This small molecule binds to this protein.
Small molecule (SMILES): CC(=O)N[C@@H]1[C@@H](O)[C@H](O)[C@@H](CO)O[C@H]1O

Binding-site contacts:
Ligand atom C1 contacts residue THR122 of chain 3.E at 4.1 Å.
Ligand atom O5 contacts residue THR122 of chain 3.E at 3.6 Å (h-bond).
Ligand atom O7 contacts residue ASN120 of chain 3.E at 3.6 Å.
Ligand atom C1 contacts residue ASN120 of chain 3.E at 1.4 Å.
Ligand atom C6 contacts residue THR122 of chain 3.E at 3.2 Å.
Ligand atom O6 contacts residue THR122 of chain 3.E at 4.1 Å.
Ligand atom C5 contacts residue THR122 of chain 3.E at 3.7 Å.
Ligand atom C4 contacts residue ASN120 of chain 3.E at 4.2 Å.
Ligand atom C2 contacts residue ASN120 of chain 3.E at 2.5 Å.
Ligand atom O5 contacts residue ASN120 of chain 3.E at 2.4 Å (h-bond).
Ligand atom C5 contacts residue ASN120 of chain 3.E at 3.7 Å.
Ligand atom C7 contacts residue ASN120 of chain 3.E at 3.5 Å.
Ligand atom N2 contacts residue ASN120 of chain 3.E at 2.9 Å (h-bond).
Ligand atom C3 contacts residue ASN120 of chain 3.E at 3.8 Å.

Sequence of chain 3.E:
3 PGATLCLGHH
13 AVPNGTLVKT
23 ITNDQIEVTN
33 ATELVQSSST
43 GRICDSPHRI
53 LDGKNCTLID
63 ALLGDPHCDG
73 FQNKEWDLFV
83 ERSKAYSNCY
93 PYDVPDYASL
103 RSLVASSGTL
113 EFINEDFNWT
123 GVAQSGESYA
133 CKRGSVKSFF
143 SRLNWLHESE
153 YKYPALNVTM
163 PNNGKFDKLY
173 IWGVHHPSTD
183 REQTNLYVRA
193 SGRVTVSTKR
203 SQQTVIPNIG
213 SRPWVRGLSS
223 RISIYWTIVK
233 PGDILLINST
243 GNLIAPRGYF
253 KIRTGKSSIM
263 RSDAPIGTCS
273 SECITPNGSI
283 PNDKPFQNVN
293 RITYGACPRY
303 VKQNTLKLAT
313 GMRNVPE